Sequence of chain 1.B:
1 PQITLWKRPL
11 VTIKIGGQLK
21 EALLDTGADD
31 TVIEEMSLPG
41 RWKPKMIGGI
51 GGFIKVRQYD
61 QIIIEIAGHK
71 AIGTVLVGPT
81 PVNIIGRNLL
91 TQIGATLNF

Binding-site contacts:
Ligand atom O18 contacts residue ASP25 of chain 1.B at 2.5 Å (salt-bridge).
Ligand atom C3 contacts residue ALA28 of chain 1.B at 3.5 Å (hydrophobic).
Ligand atom C43 contacts residue ARG8 of chain 1.B at 3.5 Å.
Ligand atom C40 contacts residue ASP30 of chain 1.B at 3.3 Å.
Ligand atom C12 contacts residue GLY27 of chain 1.B at 3.6 Å.
Ligand atom C33 contacts residue GLY27 of chain 1.A at 3.6 Å.
Ligand atom C3 contacts residue VAL32 of chain 1.B at 3.6 Å (hydrophobic).
Ligand atom C17 contacts residue ASP25 of chain 1.B at 3.3 Å.
Ligand atom C15 contacts residue VAL82 of chain 1.A at 3.2 Å (hydrophobic).
Ligand atom C28 contacts residue ASP29 of chain 1.A at 3.4 Å.
Ligand atom C34 contacts residue VAL82 of chain 1.B at 3.6 Å (hydrophobic).
Ligand atom C26 contacts residue ASP30 of chain 1.A at 3.5 Å.
Ligand atom C35 contacts residue VAL82 of chain 1.B at 3.7 Å (hydrophobic).
Ligand atom O18 contacts residue GLY27 of chain 1.A at 3.4 Å.
Ligand atom C31 contacts residue GLY48 of chain 1.A at 3.3 Å.
Ligand atom N20 contacts residue GLY27 of chain 1.A at 3.3 Å (h-bond).
Ligand atom C45 contacts residue GLY48 of chain 1.A at 3.3 Å.
Ligand atom C33 contacts residue VAL82 of chain 1.B at 3.7 Å (hydrophobic).
Ligand atom C4 contacts residue ALA28 of chain 1.B at 3.5 Å (hydrophobic).
Ligand atom C3 contacts residue ASP30 of chain 1.B at 3.4 Å.
Ligand atom C16 contacts residue ASP25 of chain 1.B at 3.2 Å.
Ligand atom O18 contacts residue ASP25 of chain 1.A at 2.6 Å (salt-bridge).
Ligand atom C42 contacts residue ASP29 of chain 1.A at 3.7 Å.
Ligand atom O9 contacts residue ILE84 of chain 1.B at 3.4 Å.
Ligand atom C46 contacts residue GLY48 of chain 1.A at 2.8 Å.
Ligand atom O51 contacts residue ALA28 of chain 1.A at 3.7 Å.
Ligand atom C32 contacts residue GLY27 of chain 1.A at 3.6 Å.
Ligand atom O9 contacts residue ILE50 of chain 1.A at 3.6 Å.
Ligand atom C36 contacts residue GLY49 of chain 1.A at 3.6 Å.
Ligand atom O51 contacts residue GLY27 of chain 1.A at 3.6 Å.
Ligand atom C17 contacts residue ASP25 of chain 1.A at 3.4 Å.
Ligand atom O51 contacts residue ASP29 of chain 1.A at 2.8 Å (salt-bridge).
Ligand atom O27 contacts residue ASP29 of chain 1.A at 3.1 Å (salt-bridge).
Ligand atom O27 contacts residue ASP30 of chain 1.A at 3.6 Å.
Ligand atom O10 contacts residue GLY49 of chain 1.B at 3.1 Å.
Ligand atom C42 contacts residue ARG8 of chain 1.B at 3.6 Å.
Ligand atom O39 contacts residue ASP30 of chain 1.B at 3.3 Å (salt-bridge).
Ligand atom C6 contacts residue GLY48 of chain 1.B at 3.3 Å.
Ligand atom C32 contacts residue ASP25 of chain 1.B at 3.3 Å.
Ligand atom C40 contacts residue ILE47 of chain 1.B at 3.7 Å (hydrophobic).

Sequence of chain 1.A:
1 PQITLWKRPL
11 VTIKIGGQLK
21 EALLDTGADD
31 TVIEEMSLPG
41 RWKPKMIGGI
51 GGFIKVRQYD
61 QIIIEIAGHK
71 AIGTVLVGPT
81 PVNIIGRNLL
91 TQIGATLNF

A protein and the small-molecule ligand that binds it are described below.
Small molecule (SMILES): COc1ccc(S(=O)(=O)N(CC(C)C)C[C@@H](O)[C@H](Cc2ccccc2)NC(=O)O[C@H]2C[C@H]3OC(=O)N(c4ccccc4)[C@H]3C2)cc1